The small molecule below binds the protein below.
Small molecule (SMILES): CC(=O)N[C@@H]1[C@@H](O)[C@H](O)[C@@H](CO)O[C@H]1O

Binding-site contacts:
Ligand atom N2 contacts residue LEU91 of chain 1.F at 4.3 Å.
Ligand atom C1 contacts residue ASN90 of chain 1.F at 1.4 Å.
Ligand atom C7 contacts residue LEU91 of chain 1.F at 3.5 Å (hydrophobic).
Ligand atom C4 contacts residue ASN90 of chain 1.F at 4.3 Å.
Ligand atom O5 contacts residue ASN90 of chain 1.F at 2.5 Å (h-bond).
Ligand atom O7 contacts residue THR92 of chain 1.F at 4.0 Å.
Ligand atom O7 contacts residue LEU91 of chain 1.F at 2.5 Å (h-bond).
Ligand atom C8 contacts residue LEU91 of chain 1.F at 4.2 Å (hydrophobic).
Ligand atom C3 contacts residue ASN90 of chain 1.F at 3.8 Å.
Ligand atom C7 contacts residue THR92 of chain 1.F at 4.2 Å.
Ligand atom C2 contacts residue ASN90 of chain 1.F at 2.5 Å.
Ligand atom O7 contacts residue GLN89 of chain 1.F at 3.9 Å.
Ligand atom C7 contacts residue ASN90 of chain 1.F at 3.4 Å.
Ligand atom C8 contacts residue THR92 of chain 1.F at 4.1 Å.
Ligand atom C5 contacts residue ASN90 of chain 1.F at 3.7 Å.
Ligand atom C8 contacts residue ASN90 of chain 1.F at 4.4 Å.
Ligand atom C6 contacts residue LYS26 of chain 1.F at 4.0 Å.
Ligand atom O6 contacts residue LYS26 of chain 1.F at 3.7 Å.
Ligand atom N2 contacts residue ASN90 of chain 1.F at 2.9 Å (h-bond).
Ligand atom C2 contacts residue LEU91 of chain 1.F at 4.5 Å (hydrophobic).
Ligand atom O7 contacts residue ASN90 of chain 1.F at 3.2 Å.

Sequence of chain 1.F:
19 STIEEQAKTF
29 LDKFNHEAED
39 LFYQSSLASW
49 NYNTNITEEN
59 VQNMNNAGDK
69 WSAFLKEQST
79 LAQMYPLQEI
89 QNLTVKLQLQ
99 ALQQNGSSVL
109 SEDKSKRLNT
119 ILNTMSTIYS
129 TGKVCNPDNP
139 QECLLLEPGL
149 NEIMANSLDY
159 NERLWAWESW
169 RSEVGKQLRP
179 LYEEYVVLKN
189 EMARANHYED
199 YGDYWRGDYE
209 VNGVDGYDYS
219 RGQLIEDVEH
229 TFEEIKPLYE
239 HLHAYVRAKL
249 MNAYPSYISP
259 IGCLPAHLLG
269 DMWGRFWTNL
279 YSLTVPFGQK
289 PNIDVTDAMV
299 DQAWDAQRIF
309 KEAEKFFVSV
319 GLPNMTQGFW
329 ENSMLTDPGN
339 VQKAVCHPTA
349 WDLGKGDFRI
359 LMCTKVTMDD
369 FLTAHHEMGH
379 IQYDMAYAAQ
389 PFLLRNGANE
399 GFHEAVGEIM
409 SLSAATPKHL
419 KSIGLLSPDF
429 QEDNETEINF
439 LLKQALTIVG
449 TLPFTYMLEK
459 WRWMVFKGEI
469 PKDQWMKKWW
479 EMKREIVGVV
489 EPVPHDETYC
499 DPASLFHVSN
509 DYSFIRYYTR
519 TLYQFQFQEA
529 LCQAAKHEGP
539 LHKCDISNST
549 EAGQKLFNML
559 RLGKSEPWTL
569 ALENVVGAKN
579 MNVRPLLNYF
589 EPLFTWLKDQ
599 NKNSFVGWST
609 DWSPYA